Sequence of chain 1.A:
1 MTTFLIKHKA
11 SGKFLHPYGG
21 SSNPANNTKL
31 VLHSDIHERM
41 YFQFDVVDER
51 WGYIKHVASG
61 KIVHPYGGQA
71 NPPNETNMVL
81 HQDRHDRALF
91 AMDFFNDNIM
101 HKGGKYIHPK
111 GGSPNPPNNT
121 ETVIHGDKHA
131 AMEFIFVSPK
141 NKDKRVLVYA

Binding-site contacts:
Ligand atom C4 contacts residue HIS16 of chain 1.A at 3.4 Å.
Ligand atom O6 contacts residue PRO17 of chain 1.A at 3.9 Å.
Ligand atom O5 contacts residue GLY20 of chain 1.A at 3.4 Å (h-bond).
Ligand atom C3 contacts residue ASN119 of chain 1.A at 3.5 Å.
Ligand atom O3 contacts residue HIS37 of chain 1.A at 3.0 Å (h-bond).
Ligand atom O4 contacts residue GLY20 of chain 1.A at 3.3 Å.
Ligand atom O3 contacts residue ASP35 of chain 1.A at 2.7 Å (salt-bridge).
Ligand atom O6 contacts residue TYR18 of chain 1.A at 3.5 Å.
Ligand atom C5 contacts residue 5VQ1 of chain 1.I at 3.3 Å.
Ligand atom C3 contacts residue ASP35 of chain 1.A at 3.3 Å.
Ligand atom O4 contacts residue HIS37 of chain 1.A at 3.0 Å (h-bond).
Ligand atom O6 contacts residue GLY19 of chain 1.A at 2.9 Å (h-bond).
Ligand atom C6 contacts residue HIS16 of chain 1.A at 3.8 Å.
Ligand atom C4 contacts residue 5VQ1 of chain 1.I at 3.2 Å.
Ligand atom O3 contacts residue ASN119 of chain 1.A at 2.8 Å (h-bond).
Ligand atom C1 contacts residue GLY19 of chain 1.A at 3.5 Å.
Ligand atom C6 contacts residue GLY19 of chain 1.A at 3.5 Å.
Ligand atom O6 contacts residue VAL31 of chain 1.A at 3.7 Å.
Ligand atom O2 contacts residue 5VQ1 of chain 1.I at 3.6 Å (h-bond).
Ligand atom C6 contacts residue PRO17 of chain 1.A at 3.6 Å (hydrophobic).
Ligand atom C2 contacts residue ASN119 of chain 1.A at 3.6 Å.
Ligand atom C4 contacts residue HIS33 of chain 1.A at 4.0 Å.
Ligand atom C2 contacts residue HIS33 of chain 1.A at 4.0 Å.
Ligand atom C5 contacts residue HIS33 of chain 1.A at 3.8 Å.
Ligand atom C6 contacts residue ASN119 of chain 1.A at 3.6 Å.
Ligand atom O2 contacts residue ASN119 of chain 1.A at 2.7 Å (h-bond).
Ligand atom C6 contacts residue HIS33 of chain 1.A at 4.0 Å.
Ligand atom C3 contacts residue 5VQ1 of chain 1.I at 3.4 Å.
Ligand atom C5 contacts residue GLY19 of chain 1.A at 4.1 Å.
Ligand atom C3 contacts residue HIS37 of chain 1.A at 3.9 Å.
Ligand atom C4 contacts residue HIS37 of chain 1.A at 3.9 Å.
Ligand atom C2 contacts residue 5VQ1 of chain 1.I at 2.4 Å.
Ligand atom C1 contacts residue 5VQ1 of chain 1.I at 1.4 Å.
Ligand atom C6 contacts residue 5VQ1 of chain 1.I at 3.9 Å.
Ligand atom C2 contacts residue GLY19 of chain 1.A at 3.9 Å.
Ligand atom O4 contacts residue HIS16 of chain 1.A at 2.8 Å (h-bond).
Ligand atom C6 contacts residue GLY20 of chain 1.A at 4.0 Å.
Ligand atom O6 contacts residue ASN119 of chain 1.A at 2.7 Å (h-bond).
Ligand atom O5 contacts residue GLY19 of chain 1.A at 3.0 Å.
Ligand atom O5 contacts residue 5VQ1 of chain 1.I at 2.4 Å (h-bond).

A protein and the small-molecule ligand that binds it are described below.
Small molecule (SMILES): OC[C@H]1O[C@H](O[C@@H]2[C@H](O)[C@@H](O)[C@H](O[C@H]3[C@H](O)[C@@H](O)CO[C@@H]3CO)O[C@@H]2CO)[C@H](O)[C@@H](O)[C@H]1O